Binding-site contacts:
Ligand atom N2 contacts residue THR270 of chain 1.B at 3.8 Å.
Ligand atom O24 contacts residue IC61 of chain 1.O at 1.2 Å.
Ligand atom C21 contacts residue LEU190 of chain 1.B at 3.5 Å (hydrophobic).
Ligand atom C22 contacts residue IC61 of chain 1.O at 3.7 Å.
Ligand atom C14 contacts residue IC61 of chain 1.O at 0.7 Å.
Ligand atom C6 contacts residue IC61 of chain 1.O at 0.7 Å.
Ligand atom N5 contacts residue IC61 of chain 1.O at 0.5 Å (h-bond).
Ligand atom C7 contacts residue IC61 of chain 1.O at 0.8 Å.
Ligand atom C19 contacts residue IC61 of chain 1.O at 3.5 Å.
Ligand atom N12 contacts residue IC61 of chain 1.O at 0.5 Å.
Ligand atom C17 contacts residue IC61 of chain 1.O at 2.4 Å.
Ligand atom O24 contacts residue MET356 of chain 1.B at 3.2 Å.
Ligand atom C8 contacts residue IC61 of chain 1.O at 1.0 Å.
Ligand atom C3 contacts residue IC61 of chain 1.O at 1.4 Å.
Ligand atom C1 contacts residue IC61 of chain 1.O at 0.9 Å.
Ligand atom O16 contacts residue TYR53 of chain 1.B at 2.6 Å (h-bond).
Ligand atom O15 contacts residue IC61 of chain 1.O at 0.5 Å (h-bond).
Ligand atom C20 contacts residue PRO27 of chain 1.B at 3.6 Å (hydrophobic).
Ligand atom C10 contacts residue ALA76 of chain 1.B at 3.7 Å (hydrophobic).
Ligand atom N2 contacts residue HOA1 of chain 1.N at 2.7 Å (h-bond).
Ligand atom N2 contacts residue IC61 of chain 1.O at 1.8 Å (h-bond).
Ligand atom C23 contacts residue IC61 of chain 1.O at 3.4 Å.
Ligand atom C22 contacts residue PRO27 of chain 1.B at 3.8 Å (hydrophobic).
Ligand atom C09 contacts residue IC61 of chain 1.O at 0.2 Å.
Ligand atom N2 contacts residue ALA330 of chain 1.B at 3.6 Å.
Ligand atom C14 contacts residue MET356 of chain 1.B at 3.7 Å (hydrophobic).
Ligand atom C4 contacts residue IC61 of chain 1.O at 0.9 Å.
Ligand atom C13 contacts residue IC61 of chain 1.O at 1.1 Å.
Ligand atom C3 contacts residue ALA330 of chain 1.B at 3.7 Å (hydrophobic).
Ligand atom C18 contacts residue IC61 of chain 1.O at 3.1 Å.
Ligand atom C3 contacts residue HOA1 of chain 1.N at 3.2 Å.
Ligand atom O16 contacts residue IC61 of chain 1.O at 0.9 Å (h-bond).
Ligand atom C21 contacts residue PRO27 of chain 1.B at 3.6 Å (hydrophobic).
Ligand atom C17 contacts residue VAL28 of chain 1.B at 3.5 Å (hydrophobic).
Ligand atom C09 contacts residue ALA332 of chain 1.B at 3.6 Å (hydrophobic).
Ligand atom C10 contacts residue IC61 of chain 1.O at 0.8 Å.
Ligand atom C11 contacts residue IC61 of chain 1.O at 0.5 Å.
Ligand atom O16 contacts residue MET356 of chain 1.B at 3.5 Å.
Ligand atom O24 contacts residue ALA332 of chain 1.B at 3.6 Å.
Ligand atom C8 contacts residue LEU439 of chain 1.B at 3.4 Å (hydrophobic).

A protein and the small-molecule ligand that binds it are described below.
Small molecule (SMILES): O=C(CCCCCn1ccnc1)N[C@@H](Cc1ccccc1)C(=O)O

Sequence of chain 1.B:
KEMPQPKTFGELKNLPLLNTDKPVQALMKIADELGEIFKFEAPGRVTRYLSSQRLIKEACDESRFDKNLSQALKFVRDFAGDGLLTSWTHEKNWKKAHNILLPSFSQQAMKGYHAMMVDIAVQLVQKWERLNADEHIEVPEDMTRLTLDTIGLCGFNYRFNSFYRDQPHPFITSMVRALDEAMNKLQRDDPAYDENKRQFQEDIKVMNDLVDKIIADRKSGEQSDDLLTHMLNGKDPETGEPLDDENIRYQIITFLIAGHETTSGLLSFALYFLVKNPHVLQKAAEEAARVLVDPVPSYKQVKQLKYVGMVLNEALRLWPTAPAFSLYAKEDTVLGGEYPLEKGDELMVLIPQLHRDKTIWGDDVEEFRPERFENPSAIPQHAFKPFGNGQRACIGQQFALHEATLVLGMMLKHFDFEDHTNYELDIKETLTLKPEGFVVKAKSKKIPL